Binding-site contacts:
Ligand atom C contacts residue HIS137 of chain 1.C at 3.7 Å.
Ligand atom CD2 contacts residue TYR75 of chain 1.B at 3.4 Å (hydrophobic).
Ligand atom CE1 contacts residue TYR75 of chain 1.B at 4.0 Å (hydrophobic).
Ligand atom CG contacts residue GLY129 of chain 1.C at 3.7 Å.
Ligand atom CD2 contacts residue GLY129 of chain 1.C at 3.7 Å.
Ligand atom CA contacts residue MG1 of chain 1.E at 3.0 Å.
Ligand atom CA contacts residue HIS76 of chain 1.B at 3.7 Å.
Ligand atom ND1 contacts residue GLY129 of chain 1.C at 3.8 Å.
Ligand atom CA contacts residue TYR68 of chain 1.B at 3.9 Å (hydrophobic).
Ligand atom CE1 contacts residue ALA130 of chain 1.C at 3.4 Å (hydrophobic).
Ligand atom OXT contacts residue ILE128 of chain 1.C at 3.7 Å.
Ligand atom CA contacts residue HIS137 of chain 1.C at 3.9 Å.
Ligand atom O contacts residue HIS76 of chain 1.B at 3.2 Å (h-bond).
Ligand atom CB contacts residue TYR68 of chain 1.B at 3.7 Å (hydrophobic).
Ligand atom C contacts residue ARG97 of chain 1.C at 3.9 Å.
Ligand atom OXT contacts residue ARG97 of chain 1.C at 2.9 Å (salt-bridge).
Ligand atom O contacts residue HIS137 of chain 1.C at 3.0 Å (h-bond).
Ligand atom CA contacts residue TYR75 of chain 1.B at 3.8 Å (hydrophobic).
Ligand atom C contacts residue MG1 of chain 1.E at 2.9 Å.
Ligand atom ND1 contacts residue TYR68 of chain 1.B at 2.6 Å (h-bond).
Ligand atom CB contacts residue GLY129 of chain 1.C at 3.8 Å.
Ligand atom ND1 contacts residue ALA130 of chain 1.C at 3.5 Å (h-bond).
Ligand atom CG contacts residue TYR68 of chain 1.B at 3.5 Å (hydrophobic).
Ligand atom N contacts residue HIS137 of chain 1.C at 3.3 Å (h-bond).
Ligand atom CG contacts residue ALA130 of chain 1.C at 3.7 Å (hydrophobic).
Ligand atom NE2 contacts residue TYR75 of chain 1.B at 3.3 Å.
Ligand atom N contacts residue MG1 of chain 1.E at 2.4 Å.
Ligand atom N contacts residue HIS76 of chain 1.B at 3.3 Å (h-bond).
Ligand atom O contacts residue ARG87 of chain 1.C at 2.9 Å (salt-bridge).
Ligand atom N contacts residue TYR68 of chain 1.B at 3.0 Å (h-bond).
Ligand atom CD2 contacts residue ALA130 of chain 1.C at 3.6 Å (hydrophobic).
Ligand atom NE2 contacts residue ALA130 of chain 1.C at 3.4 Å (h-bond).
Ligand atom CG contacts residue TYR75 of chain 1.B at 3.9 Å (hydrophobic).
Ligand atom OXT contacts residue ARG87 of chain 1.C at 2.9 Å (salt-bridge).
Ligand atom C contacts residue ARG87 of chain 1.C at 3.6 Å.
Ligand atom CE1 contacts residue TYR68 of chain 1.B at 3.6 Å (hydrophobic).
Ligand atom C contacts residue HIS76 of chain 1.B at 3.8 Å.
Ligand atom O contacts residue MG1 of chain 1.E at 2.1 Å.
Ligand atom N contacts residue HIS72 of chain 1.B at 3.0 Å.
Ligand atom CD2 contacts residue ARG97 of chain 1.C at 3.8 Å.

Sequence of chain 1.B:
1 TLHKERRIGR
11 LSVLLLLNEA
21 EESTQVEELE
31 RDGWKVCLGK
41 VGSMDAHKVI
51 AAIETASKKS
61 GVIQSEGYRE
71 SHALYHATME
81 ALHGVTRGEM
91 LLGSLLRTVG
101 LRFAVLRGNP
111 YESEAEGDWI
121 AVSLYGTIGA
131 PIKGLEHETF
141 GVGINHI

This protein binds this small molecule.
Small molecule (SMILES): N[C@@H](Cc1c[nH]c[nH+]1)C(=O)O

Sequence of chain 2.C:
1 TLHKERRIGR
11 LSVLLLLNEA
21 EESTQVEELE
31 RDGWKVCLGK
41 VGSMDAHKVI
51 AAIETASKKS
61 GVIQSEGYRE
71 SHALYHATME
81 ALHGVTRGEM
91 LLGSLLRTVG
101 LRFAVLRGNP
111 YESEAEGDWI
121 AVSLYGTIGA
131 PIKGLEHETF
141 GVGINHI

Sequence of chain 1.C:
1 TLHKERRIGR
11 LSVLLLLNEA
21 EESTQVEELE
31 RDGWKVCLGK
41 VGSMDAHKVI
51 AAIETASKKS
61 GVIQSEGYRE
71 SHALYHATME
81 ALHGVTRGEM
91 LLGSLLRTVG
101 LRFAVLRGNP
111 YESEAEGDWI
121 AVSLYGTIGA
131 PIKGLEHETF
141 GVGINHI